This protein binds this small molecule.
Small molecule (SMILES): CC(C)CCC[C@@H](C)[C@H]1CC[C@H]2[C@@H]3CC=C4C[C@@H](O)CC[C@]4(C)[C@H]3CC[C@]12C

Binding-site contacts:
Ligand atom C15 contacts residue PHE281 of chain 1.A at 2.2 Å (hydrophobic).
Ligand atom C14 contacts residue PHE281 of chain 1.A at 3.6 Å (hydrophobic).
Ligand atom C1 contacts residue PHE288 of chain 1.A at 3.5 Å (hydrophobic).
Ligand atom C18 contacts residue PHE284 of chain 1.A at 4.2 Å (hydrophobic).
Ligand atom C19 contacts residue PHE288 of chain 1.A at 2.5 Å (hydrophobic).
Ligand atom C11 contacts residue PHE288 of chain 1.A at 3.6 Å (hydrophobic).
Ligand atom C7 contacts residue PHE281 of chain 1.A at 3.6 Å (hydrophobic).
Ligand atom C19 contacts residue TRP285 of chain 1.A at 4.1 Å (hydrophobic).
Ligand atom C4 contacts residue TRP285 of chain 1.A at 3.4 Å (hydrophobic).
Ligand atom C24 contacts residue PHE284 of chain 1.A at 4.1 Å (hydrophobic).
Ligand atom C18 contacts residue PHE288 of chain 1.A at 4.3 Å (hydrophobic).
Ligand atom C27 contacts residue PHE284 of chain 1.A at 4.3 Å (hydrophobic).
Ligand atom C26 contacts residue PHE284 of chain 1.A at 4.2 Å (hydrophobic).
Ligand atom C10 contacts residue PHE288 of chain 1.A at 3.8 Å (hydrophobic).
Ligand atom C18 contacts residue TRP285 of chain 1.A at 4.4 Å (hydrophobic).
Ligand atom C9 contacts residue PHE288 of chain 1.A at 4.4 Å (hydrophobic).
Ligand atom C5 contacts residue TRP285 of chain 1.A at 4.0 Å (hydrophobic).
Ligand atom O1 contacts residue GLN222 of chain 1.A at 4.1 Å.
Ligand atom C6 contacts residue TRP285 of chain 1.A at 4.1 Å (hydrophobic).
Ligand atom C13 contacts residue PHE281 of chain 1.A at 4.5 Å (hydrophobic).
Ligand atom C23 contacts residue PHE284 of chain 1.A at 3.8 Å (hydrophobic).
Ligand atom C16 contacts residue PHE281 of chain 1.A at 2.8 Å (hydrophobic).
Ligand atom C2 contacts residue PHE288 of chain 1.A at 3.7 Å (hydrophobic).
Ligand atom C17 contacts residue PHE281 of chain 1.A at 4.2 Å (hydrophobic).
Ligand atom C8 contacts residue PHE281 of chain 1.A at 4.1 Å (hydrophobic).
Ligand atom C25 contacts residue PHE284 of chain 1.A at 3.6 Å (hydrophobic).

Sequence of chain 1.A:
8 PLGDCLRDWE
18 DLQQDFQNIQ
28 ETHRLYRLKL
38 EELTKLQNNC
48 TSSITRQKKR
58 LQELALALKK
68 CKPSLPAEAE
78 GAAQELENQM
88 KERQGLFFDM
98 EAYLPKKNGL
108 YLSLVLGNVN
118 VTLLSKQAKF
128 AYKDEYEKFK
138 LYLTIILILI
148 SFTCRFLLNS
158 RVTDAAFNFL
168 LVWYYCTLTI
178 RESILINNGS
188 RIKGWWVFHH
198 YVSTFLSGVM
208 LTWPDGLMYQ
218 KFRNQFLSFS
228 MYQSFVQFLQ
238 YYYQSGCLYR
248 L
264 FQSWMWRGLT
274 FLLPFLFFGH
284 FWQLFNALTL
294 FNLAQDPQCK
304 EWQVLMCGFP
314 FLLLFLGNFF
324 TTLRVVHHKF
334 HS